The small molecule below binds the protein below.
Small molecule (SMILES): CC(=O)N[C@H]1[C@H](O[C@H]2[C@H](O)[C@@H](NC(C)=O)CO[C@@H]2CO)O[C@H](CO)[C@@H](O)[C@@H]1O

Binding-site contacts:
Ligand atom C6 contacts residue GLN386 of chain 1.A at 3.7 Å.
Ligand atom C1 contacts residue TYR382 of chain 1.A at 3.7 Å (hydrophobic).
Ligand atom C4 contacts residue ASN390 of chain 1.A at 4.2 Å.
Ligand atom C1 contacts residue GLN386 of chain 1.A at 4.0 Å.
Ligand atom C4 contacts residue TYR382 of chain 1.A at 4.0 Å (hydrophobic).
Ligand atom C7 contacts residue ASN390 of chain 1.A at 3.5 Å.
Ligand atom C1 contacts residue SER392 of chain 1.A at 3.8 Å.
Ligand atom O6 contacts residue GLN380 of chain 1.A at 3.4 Å (h-bond).
Ligand atom C6 contacts residue TYR382 of chain 1.A at 3.2 Å (hydrophobic).
Ligand atom O5 contacts residue TYR382 of chain 1.A at 4.0 Å.
Ligand atom O7 contacts residue ASN390 of chain 1.A at 3.9 Å.
Ligand atom O6 contacts residue ASP396 of chain 1.A at 3.0 Å (salt-bridge).
Ligand atom C6 contacts residue TYR397 of chain 1.A at 3.9 Å (hydrophobic).
Ligand atom C5 contacts residue ASP396 of chain 1.A at 3.9 Å.
Ligand atom C1 contacts residue MET393 of chain 1.A at 4.0 Å (hydrophobic).
Ligand atom C5 contacts residue GLN380 of chain 1.A at 3.7 Å.
Ligand atom O5 contacts residue MET393 of chain 1.A at 3.3 Å.
Ligand atom C2 contacts residue ASN390 of chain 1.A at 2.4 Å.
Ligand atom C1 contacts residue ASN390 of chain 1.A at 1.4 Å.
Ligand atom O7 contacts residue GLN386 of chain 1.A at 3.3 Å.
Ligand atom O6 contacts residue GLN386 of chain 1.A at 3.0 Å (h-bond).
Ligand atom C5 contacts residue ASN390 of chain 1.A at 3.7 Å.
Ligand atom C7 contacts residue GLN386 of chain 1.A at 3.9 Å.
Ligand atom O6 contacts residue TYR382 of chain 1.A at 3.8 Å.
Ligand atom O7 contacts residue GLU385 of chain 1.A at 4.2 Å.
Ligand atom O5 contacts residue SER392 of chain 1.A at 4.2 Å.
Ligand atom N2 contacts residue ASN390 of chain 1.A at 2.8 Å (h-bond).
Ligand atom O6 contacts residue MET393 of chain 1.A at 3.6 Å.
Ligand atom N2 contacts residue GLN386 of chain 1.A at 4.1 Å.
Ligand atom C6 contacts residue GLN380 of chain 1.A at 3.8 Å.
Ligand atom O6 contacts residue TYR397 of chain 1.A at 3.2 Å.
Ligand atom C6 contacts residue ASP396 of chain 1.A at 3.7 Å.
Ligand atom C8 contacts residue ASP396 of chain 1.A at 3.7 Å.
Ligand atom O4 contacts residue GLN380 of chain 1.A at 2.9 Å (h-bond).
Ligand atom O5 contacts residue ASN390 of chain 1.A at 2.4 Å (h-bond).
Ligand atom C5 contacts residue SER392 of chain 1.A at 4.3 Å.
Ligand atom C2 contacts residue GLN386 of chain 1.A at 4.0 Å.
Ligand atom C3 contacts residue ASN390 of chain 1.A at 3.8 Å.
Ligand atom C4 contacts residue GLN380 of chain 1.A at 3.8 Å.
Ligand atom C5 contacts residue TYR382 of chain 1.A at 4.0 Å (hydrophobic).

Sequence of chain 1.A:
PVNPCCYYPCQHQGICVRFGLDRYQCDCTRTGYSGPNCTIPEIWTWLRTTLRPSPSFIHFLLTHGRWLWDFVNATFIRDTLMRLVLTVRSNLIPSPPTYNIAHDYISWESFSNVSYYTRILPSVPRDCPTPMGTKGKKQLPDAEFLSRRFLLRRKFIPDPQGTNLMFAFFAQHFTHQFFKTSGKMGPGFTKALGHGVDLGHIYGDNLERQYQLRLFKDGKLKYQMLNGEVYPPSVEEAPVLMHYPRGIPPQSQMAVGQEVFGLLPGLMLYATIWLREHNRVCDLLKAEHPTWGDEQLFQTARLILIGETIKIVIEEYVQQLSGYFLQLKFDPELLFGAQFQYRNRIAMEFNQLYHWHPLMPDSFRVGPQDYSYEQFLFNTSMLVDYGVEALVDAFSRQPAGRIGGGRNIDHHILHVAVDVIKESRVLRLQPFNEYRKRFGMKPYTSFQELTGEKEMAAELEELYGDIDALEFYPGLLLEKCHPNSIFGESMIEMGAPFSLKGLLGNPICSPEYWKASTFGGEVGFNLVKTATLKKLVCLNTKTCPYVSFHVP